This protein binds this small molecule.
Small molecule (SMILES): O=C(O)[C@@H]1CCCN1

Sequence of chain 1.A:
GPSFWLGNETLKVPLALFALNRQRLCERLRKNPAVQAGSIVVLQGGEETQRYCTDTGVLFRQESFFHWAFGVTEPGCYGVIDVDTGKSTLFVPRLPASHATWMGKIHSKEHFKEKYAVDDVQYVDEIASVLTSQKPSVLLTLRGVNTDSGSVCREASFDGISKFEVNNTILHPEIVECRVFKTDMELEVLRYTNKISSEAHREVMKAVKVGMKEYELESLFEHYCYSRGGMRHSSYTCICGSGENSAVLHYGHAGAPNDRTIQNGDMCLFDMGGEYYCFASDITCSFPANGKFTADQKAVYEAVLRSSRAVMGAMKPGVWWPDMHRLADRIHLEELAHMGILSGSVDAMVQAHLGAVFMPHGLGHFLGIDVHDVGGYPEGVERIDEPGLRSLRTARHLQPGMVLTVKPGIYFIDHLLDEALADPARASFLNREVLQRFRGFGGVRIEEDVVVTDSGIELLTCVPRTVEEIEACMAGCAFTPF

Sequence of chain 1.B:
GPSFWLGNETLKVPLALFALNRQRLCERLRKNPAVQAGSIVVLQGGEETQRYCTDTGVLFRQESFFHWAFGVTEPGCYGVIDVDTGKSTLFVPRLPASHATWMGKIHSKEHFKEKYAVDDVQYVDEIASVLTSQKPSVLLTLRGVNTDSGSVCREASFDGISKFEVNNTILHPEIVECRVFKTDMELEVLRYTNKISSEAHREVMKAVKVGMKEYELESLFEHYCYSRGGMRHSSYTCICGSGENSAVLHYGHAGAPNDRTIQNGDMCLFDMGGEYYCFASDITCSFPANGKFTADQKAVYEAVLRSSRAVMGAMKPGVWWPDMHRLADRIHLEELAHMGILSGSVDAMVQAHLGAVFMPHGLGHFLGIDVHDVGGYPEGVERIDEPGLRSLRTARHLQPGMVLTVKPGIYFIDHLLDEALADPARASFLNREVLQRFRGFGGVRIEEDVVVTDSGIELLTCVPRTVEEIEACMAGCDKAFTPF

Binding-site contacts:
Ligand atom O contacts residue HIS372 of chain 1.B at 4.1 Å.
Ligand atom CB contacts residue LYS407 of chain 1.B at 4.3 Å.
Ligand atom OXT contacts residue TRP102 of chain 1.A at 3.6 Å.
Ligand atom N contacts residue LYS407 of chain 1.B at 4.0 Å.
Ligand atom CB contacts residue HIS361 of chain 1.B at 3.5 Å.
Ligand atom CD contacts residue ARG445 of chain 1.B at 3.7 Å.
Ligand atom C contacts residue GLY1 of chain 1.N at 3.0 Å.
Ligand atom C contacts residue HIS250 of chain 1.B at 3.9 Å.
Ligand atom N contacts residue HIS250 of chain 1.B at 3.6 Å (h-bond).
Ligand atom CB contacts residue GLY1 of chain 1.N at 3.6 Å.
Ligand atom C contacts residue HIS372 of chain 1.B at 3.9 Å.
Ligand atom OXT contacts residue HIS372 of chain 1.B at 3.5 Å.
Ligand atom CG contacts residue LYS407 of chain 1.B at 4.3 Å.
Ligand atom C contacts residue TRP102 of chain 1.A at 4.1 Å (hydrophobic).
Ligand atom N contacts residue GLY1 of chain 1.N at 1.4 Å.
Ligand atom CA contacts residue HIS250 of chain 1.B at 4.2 Å.
Ligand atom CD contacts residue ASP271 of chain 1.B at 4.1 Å.
Ligand atom O contacts residue ARG393 of chain 1.B at 2.9 Å (salt-bridge).
Ligand atom OXT contacts residue ARG393 of chain 1.B at 3.0 Å (salt-bridge).
Ligand atom CA contacts residue LYS407 of chain 1.B at 3.7 Å.
Ligand atom O contacts residue HIS365 of chain 1.B at 4.2 Å.
Ligand atom CG contacts residue LEU249 of chain 1.B at 4.3 Å (hydrophobic).
Ligand atom CG contacts residue OH1 of chain 1.M at 4.0 Å.
Ligand atom OXT contacts residue GLY1 of chain 1.N at 3.1 Å.
Ligand atom CA contacts residue OH1 of chain 1.M at 4.1 Å.
Ligand atom CB contacts residue TRP102 of chain 1.A at 4.3 Å (hydrophobic).
Ligand atom CG contacts residue GLY1 of chain 1.N at 3.6 Å.
Ligand atom N contacts residue MN1 of chain 1.L at 4.5 Å.
Ligand atom O contacts residue GLY1 of chain 1.N at 3.8 Å.
Ligand atom CG contacts residue HIS361 of chain 1.B at 4.0 Å.
Ligand atom CG contacts residue ARG445 of chain 1.B at 3.6 Å.
Ligand atom CD contacts residue OH1 of chain 1.M at 3.5 Å.
Ligand atom CD contacts residue HIS250 of chain 1.B at 3.7 Å.
Ligand atom N contacts residue OH1 of chain 1.M at 3.4 Å (h-bond).
Ligand atom CD contacts residue GLY1 of chain 1.N at 2.5 Å.
Ligand atom OXT contacts residue HIS250 of chain 1.B at 2.9 Å (h-bond).
Ligand atom CA contacts residue GLY1 of chain 1.N at 2.4 Å.
Ligand atom C contacts residue ARG393 of chain 1.B at 3.6 Å.
Ligand atom CD contacts residue LEU249 of chain 1.B at 3.5 Å (hydrophobic).